Sequence of chain 1.G:
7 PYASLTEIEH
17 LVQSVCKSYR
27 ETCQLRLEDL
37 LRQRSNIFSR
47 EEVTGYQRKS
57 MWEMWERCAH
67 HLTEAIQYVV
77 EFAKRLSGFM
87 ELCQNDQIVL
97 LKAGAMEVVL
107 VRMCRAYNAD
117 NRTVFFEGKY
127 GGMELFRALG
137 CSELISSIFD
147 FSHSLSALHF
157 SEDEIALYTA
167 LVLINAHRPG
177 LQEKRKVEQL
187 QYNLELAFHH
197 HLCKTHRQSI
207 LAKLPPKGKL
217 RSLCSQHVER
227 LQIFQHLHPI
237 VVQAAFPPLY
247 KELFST

Binding-site contacts:
Ligand atom C7 contacts residue LEU68 of chain 1.G at 3.6 Å (hydrophobic).
Ligand atom C9 contacts residue LEU68 of chain 1.G at 3.2 Å (hydrophobic).
Ligand atom C1 contacts residue ILE144 of chain 1.G at 3.7 Å (hydrophobic).
Ligand atom C9 contacts residue HIS67 of chain 1.G at 3.8 Å.
Ligand atom C contacts residue MET102 of chain 1.G at 3.9 Å (hydrophobic).
Ligand atom O2 contacts residue HIS67 of chain 1.G at 3.8 Å.
Ligand atom C17 contacts residue ILE141 of chain 1.G at 3.9 Å (hydrophobic).
Ligand atom C19 contacts residue MET109 of chain 1.G at 3.6 Å (hydrophobic).
Ligand atom F2 contacts residue HIS67 of chain 1.G at 3.2 Å.
Ligand atom O3 contacts residue PHE122 of chain 1.G at 3.6 Å.
Ligand atom C13 contacts residue VAL120 of chain 1.G at 3.6 Å (hydrophobic).
Ligand atom C10 contacts residue HIS67 of chain 1.G at 3.9 Å.
Ligand atom O2 contacts residue PHE122 of chain 1.G at 3.9 Å.
Ligand atom F2 contacts residue ALA71 of chain 1.G at 3.9 Å.
Ligand atom F contacts residue LEU68 of chain 1.G at 3.8 Å.
Ligand atom O1 contacts residue ILE144 of chain 1.G at 3.5 Å.
Ligand atom C6 contacts residue LEU68 of chain 1.G at 3.8 Å (hydrophobic).
Ligand atom C6 contacts residue CYS64 of chain 1.G at 3.9 Å (hydrophobic).
Ligand atom F contacts residue ALA71 of chain 1.G at 3.0 Å.
Ligand atom C18 contacts residue PHE132 of chain 1.G at 3.9 Å (hydrophobic).
Ligand atom C4 contacts residue HIS223 of chain 1.G at 3.5 Å.
Ligand atom C5 contacts residue LEU135 of chain 1.G at 3.9 Å (hydrophobic).
Ligand atom C15 contacts residue PHE145 of chain 1.G at 3.5 Å (hydrophobic).
Ligand atom C15 contacts residue VAL120 of chain 1.G at 3.9 Å (hydrophobic).
Ligand atom O contacts residue HIS223 of chain 1.G at 3.3 Å.
Ligand atom C15 contacts residue PHE132 of chain 1.G at 3.5 Å (hydrophobic).
Ligand atom C14 contacts residue PHE132 of chain 1.G at 3.5 Å (hydrophobic).
Ligand atom O3 contacts residue CYS64 of chain 1.G at 3.6 Å.
Ligand atom C17 contacts residue PHE132 of chain 1.G at 3.5 Å (hydrophobic).
Ligand atom F contacts residue VAL105 of chain 1.G at 2.9 Å.
Ligand atom C1 contacts residue MET102 of chain 1.G at 3.6 Å (hydrophobic).
Ligand atom C13 contacts residue PHE132 of chain 1.G at 3.9 Å (hydrophobic).
Ligand atom C contacts residue HIS223 of chain 1.G at 3.8 Å.
Ligand atom C7 contacts residue CYS64 of chain 1.G at 3.4 Å (hydrophobic).
Ligand atom F2 contacts residue LEU68 of chain 1.G at 3.8 Å.
Ligand atom N contacts residue HIS223 of chain 1.G at 3.9 Å.
Ligand atom F1 contacts residue MET109 of chain 1.G at 3.8 Å.
Ligand atom O3 contacts residue HIS67 of chain 1.G at 3.5 Å.
Ligand atom O contacts residue LEU140 of chain 1.G at 3.4 Å.
Ligand atom C16 contacts residue PHE132 of chain 1.G at 3.4 Å (hydrophobic).

A protein and the small-molecule ligand that binds it are described below.
Small molecule (SMILES): CCN1C(=O)COc2cc(N(CC(F)(F)F)S(=O)(=O)c3ccc(C)c(C)c3)ccc21